The small molecule below binds the protein below.
Small molecule (SMILES): CC(=O)N[C@@H]1[C@@H](O)[C@H](O)[C@@H](CO)O[C@H]1O

Sequence of chain 1.A:
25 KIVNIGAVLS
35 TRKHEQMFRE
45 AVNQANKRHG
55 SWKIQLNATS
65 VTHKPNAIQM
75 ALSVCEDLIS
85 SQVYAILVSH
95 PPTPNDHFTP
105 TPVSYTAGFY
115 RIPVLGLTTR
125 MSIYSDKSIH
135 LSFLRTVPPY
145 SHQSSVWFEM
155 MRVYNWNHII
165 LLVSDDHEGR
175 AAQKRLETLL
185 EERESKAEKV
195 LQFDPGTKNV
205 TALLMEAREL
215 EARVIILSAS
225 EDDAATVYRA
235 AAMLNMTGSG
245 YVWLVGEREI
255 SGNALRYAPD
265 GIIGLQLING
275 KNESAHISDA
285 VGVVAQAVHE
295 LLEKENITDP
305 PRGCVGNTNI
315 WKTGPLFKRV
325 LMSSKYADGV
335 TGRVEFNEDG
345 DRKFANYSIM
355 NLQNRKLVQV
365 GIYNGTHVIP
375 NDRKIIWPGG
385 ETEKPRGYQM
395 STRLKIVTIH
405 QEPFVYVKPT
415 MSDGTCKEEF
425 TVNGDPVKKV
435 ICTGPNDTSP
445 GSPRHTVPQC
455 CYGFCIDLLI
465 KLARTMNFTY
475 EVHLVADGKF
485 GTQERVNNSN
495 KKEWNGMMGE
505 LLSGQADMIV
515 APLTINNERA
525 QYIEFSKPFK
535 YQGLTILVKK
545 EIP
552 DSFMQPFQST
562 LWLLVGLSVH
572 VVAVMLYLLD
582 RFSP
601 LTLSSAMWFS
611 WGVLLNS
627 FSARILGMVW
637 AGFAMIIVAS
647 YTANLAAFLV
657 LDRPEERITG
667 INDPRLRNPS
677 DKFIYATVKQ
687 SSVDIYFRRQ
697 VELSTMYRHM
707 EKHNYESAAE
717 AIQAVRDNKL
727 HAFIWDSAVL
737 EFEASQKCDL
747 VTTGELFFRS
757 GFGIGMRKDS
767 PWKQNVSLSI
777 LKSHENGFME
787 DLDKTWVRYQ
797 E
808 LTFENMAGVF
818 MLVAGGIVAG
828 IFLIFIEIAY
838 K

Binding-site contacts:
Ligand atom C7 contacts residue ASN491 of chain 1.A at 3.2 Å.
Ligand atom N2 contacts residue ASN491 of chain 1.A at 2.9 Å (h-bond).
Ligand atom C1 contacts residue ASN491 of chain 1.A at 1.4 Å.
Ligand atom O7 contacts residue ASN491 of chain 1.A at 3.4 Å (h-bond).
Ligand atom O7 contacts residue VAL490 of chain 1.A at 3.3 Å.
Ligand atom C4 contacts residue ASN491 of chain 1.A at 4.2 Å.
Ligand atom O5 contacts residue ASN491 of chain 1.A at 2.4 Å (h-bond).
Ligand atom C2 contacts residue ASN491 of chain 1.A at 2.5 Å.
Ligand atom C8 contacts residue ASN491 of chain 1.A at 4.1 Å.
Ligand atom C3 contacts residue ASN491 of chain 1.A at 3.8 Å.
Ligand atom C5 contacts residue ASN491 of chain 1.A at 3.7 Å.